Binding-site contacts:
Ligand atom C8 contacts residue TYR76 of chain 1.D at 3.0 Å (hydrophobic).
Ligand atom C20 contacts residue PRO183 of chain 1.D at 3.8 Å (hydrophobic).
Ligand atom C22 contacts residue PRO183 of chain 1.D at 3.5 Å (hydrophobic).
Ligand atom CL1 contacts residue HEM1 of chain 1.K at 3.7 Å.
Ligand atom N5 contacts residue VAL186 of chain 1.D at 3.5 Å.
Ligand atom N5 contacts residue MET333 of chain 1.D at 3.3 Å.
Ligand atom C6 contacts residue HEM1 of chain 1.K at 3.0 Å.
Ligand atom C7 contacts residue TYR76 of chain 1.D at 3.4 Å (hydrophobic).
Ligand atom C18 contacts residue MET433 of chain 1.D at 3.5 Å (hydrophobic).
Ligand atom CL2 contacts residue PHE263 of chain 1.D at 3.5 Å.
Ligand atom C4 contacts residue THR268 of chain 1.D at 3.8 Å.
Ligand atom C21 contacts residue PRO183 of chain 1.D at 3.6 Å (hydrophobic).
Ligand atom CL1 contacts residue TYR89 of chain 1.D at 3.7 Å.
Ligand atom C4 contacts residue ALA264 of chain 1.D at 3.2 Å (hydrophobic).
Ligand atom C15 contacts residue PHE78 of chain 1.D at 3.9 Å (hydrophobic).
Ligand atom C9 contacts residue HEM1 of chain 1.K at 3.9 Å.
Ligand atom C2 contacts residue TYR76 of chain 1.D at 3.6 Å (hydrophobic).
Ligand atom C3 contacts residue TYR76 of chain 1.D at 3.9 Å (hydrophobic).
Ligand atom N1 contacts residue TYR76 of chain 1.D at 3.0 Å (h-bond).
Ligand atom N3 contacts residue HEM1 of chain 1.K at 2.0 Å.
Ligand atom N3 contacts residue ALA264 of chain 1.D at 3.9 Å.
Ligand atom C5 contacts residue ALA264 of chain 1.D at 3.0 Å (hydrophobic).
Ligand atom C26 contacts residue PHE187 of chain 1.D at 3.6 Å (hydrophobic).
Ligand atom N2 contacts residue LEU329 of chain 1.D at 3.5 Å.
Ligand atom C4 contacts residue LEU329 of chain 1.D at 3.9 Å (hydrophobic).
Ligand atom N5 contacts residue PRO183 of chain 1.D at 3.9 Å.
Ligand atom C3 contacts residue LEU329 of chain 1.D at 3.5 Å (hydrophobic).
Ligand atom C6 contacts residue LEU329 of chain 1.D at 3.9 Å (hydrophobic).
Ligand atom C9 contacts residue TYR89 of chain 1.D at 3.4 Å (hydrophobic).
Ligand atom C14 contacts residue TYR76 of chain 1.D at 3.5 Å (hydrophobic).
Ligand atom C11 contacts residue PHE83 of chain 1.D at 3.4 Å (hydrophobic).
Ligand atom CL2 contacts residue ALA264 of chain 1.D at 3.5 Å.
Ligand atom O2 contacts residue PRO183 of chain 1.D at 3.9 Å.
Ligand atom C17 contacts residue MET433 of chain 1.D at 3.3 Å (hydrophobic).
Ligand atom N4 contacts residue VAL186 of chain 1.D at 3.6 Å.
Ligand atom C9 contacts residue TYR76 of chain 1.D at 3.7 Å (hydrophobic).
Ligand atom C5 contacts residue THR268 of chain 1.D at 3.7 Å.
Ligand atom N4 contacts residue MET333 of chain 1.D at 3.3 Å.
Ligand atom C16 contacts residue PHE78 of chain 1.D at 3.8 Å (hydrophobic).
Ligand atom C5 contacts residue HEM1 of chain 1.K at 3.1 Å.

This small molecule binds to this protein.
Small molecule (SMILES): O=C(N[C@@H](Cn1ccnc1)c1ccc(Cl)cc1Cl)c1ccc(-c2nnc(-c3ccccc3)o2)cc1

Sequence of chain 1.D:
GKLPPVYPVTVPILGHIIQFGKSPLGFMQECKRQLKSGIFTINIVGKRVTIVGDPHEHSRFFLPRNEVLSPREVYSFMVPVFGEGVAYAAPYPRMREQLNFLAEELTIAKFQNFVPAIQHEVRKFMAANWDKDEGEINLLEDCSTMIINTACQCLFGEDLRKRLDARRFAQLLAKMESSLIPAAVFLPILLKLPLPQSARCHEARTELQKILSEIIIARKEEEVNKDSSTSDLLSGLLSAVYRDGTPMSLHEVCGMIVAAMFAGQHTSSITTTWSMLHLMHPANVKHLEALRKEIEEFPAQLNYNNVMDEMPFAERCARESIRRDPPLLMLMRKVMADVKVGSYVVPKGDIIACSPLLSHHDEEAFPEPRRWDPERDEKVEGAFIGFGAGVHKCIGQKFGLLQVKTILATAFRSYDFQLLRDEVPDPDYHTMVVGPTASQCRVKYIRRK